Sequence of chain 1.I:
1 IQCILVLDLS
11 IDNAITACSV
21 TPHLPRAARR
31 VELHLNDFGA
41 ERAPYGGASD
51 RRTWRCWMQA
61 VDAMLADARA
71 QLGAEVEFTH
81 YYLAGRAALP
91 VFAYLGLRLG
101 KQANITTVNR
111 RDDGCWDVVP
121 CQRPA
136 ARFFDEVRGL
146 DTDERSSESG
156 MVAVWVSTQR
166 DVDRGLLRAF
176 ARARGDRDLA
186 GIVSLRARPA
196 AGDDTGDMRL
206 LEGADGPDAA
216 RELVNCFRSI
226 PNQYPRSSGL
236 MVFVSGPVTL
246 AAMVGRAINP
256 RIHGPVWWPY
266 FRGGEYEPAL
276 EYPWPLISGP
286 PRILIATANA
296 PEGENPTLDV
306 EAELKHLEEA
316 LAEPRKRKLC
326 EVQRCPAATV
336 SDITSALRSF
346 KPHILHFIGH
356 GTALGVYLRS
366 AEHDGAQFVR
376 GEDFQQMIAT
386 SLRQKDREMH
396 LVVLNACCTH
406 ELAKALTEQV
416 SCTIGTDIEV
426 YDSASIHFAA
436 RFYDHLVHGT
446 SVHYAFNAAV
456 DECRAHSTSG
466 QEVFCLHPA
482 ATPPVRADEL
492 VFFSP

Sequence of chain 1.B:
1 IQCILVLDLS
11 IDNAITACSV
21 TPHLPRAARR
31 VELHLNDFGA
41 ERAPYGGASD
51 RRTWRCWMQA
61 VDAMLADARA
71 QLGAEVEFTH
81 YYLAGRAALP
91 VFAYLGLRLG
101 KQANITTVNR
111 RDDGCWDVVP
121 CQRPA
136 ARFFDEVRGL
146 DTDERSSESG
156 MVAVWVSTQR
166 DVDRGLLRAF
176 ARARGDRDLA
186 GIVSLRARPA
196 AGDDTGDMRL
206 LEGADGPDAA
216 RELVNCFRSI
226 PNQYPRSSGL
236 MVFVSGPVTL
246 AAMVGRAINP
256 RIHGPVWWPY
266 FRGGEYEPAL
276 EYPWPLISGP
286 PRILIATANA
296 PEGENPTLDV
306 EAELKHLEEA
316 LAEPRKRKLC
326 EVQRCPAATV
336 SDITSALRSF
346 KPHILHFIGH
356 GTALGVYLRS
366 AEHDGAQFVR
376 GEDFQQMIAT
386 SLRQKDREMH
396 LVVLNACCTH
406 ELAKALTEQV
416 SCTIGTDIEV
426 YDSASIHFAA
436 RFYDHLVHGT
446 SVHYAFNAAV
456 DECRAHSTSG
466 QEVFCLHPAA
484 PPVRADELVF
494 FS

Binding-site contacts:
Ligand atom C5' contacts residue GLN164 of chain 1.B at 3.3 Å.
Ligand atom O3' contacts residue ARG223 of chain 1.I at 3.5 Å (salt-bridge).
Ligand atom C8 contacts residue ARG256 of chain 1.I at 3.0 Å.
Ligand atom C6 contacts residue GLN102 of chain 1.I at 3.1 Å.
Ligand atom N7 contacts residue SER240 of chain 1.B at 3.4 Å.
Ligand atom C4 contacts residue GLN102 of chain 1.I at 3.4 Å.
Ligand atom O4' contacts residue PRO242 of chain 1.B at 3.4 Å.
Ligand atom C6 contacts residue SER240 of chain 1.B at 3.5 Å.
Ligand atom C6 contacts residue ARG165 of chain 1.B at 3.3 Å.
Ligand atom N7 contacts residue TYR271 of chain 1.B at 3.0 Å (h-bond).
Ligand atom C8 contacts residue VAL239 of chain 1.B at 3.3 Å (hydrophobic).
Ligand atom N6 contacts residue TYR45 of chain 1.B at 3.2 Å.
Ligand atom O2' contacts residue LYS101 of chain 1.I at 3.3 Å.
Ligand atom C5 contacts residue SER240 of chain 1.B at 3.1 Å.
Ligand atom OP1 contacts residue ARG256 of chain 1.I at 2.7 Å (salt-bridge).
Ligand atom O3' contacts residue VAL243 of chain 1.B at 3.4 Å.
Ligand atom O3' contacts residue GLN164 of chain 1.B at 3.2 Å (h-bond).
Ligand atom C4' contacts residue ALA87 of chain 1.B at 3.3 Å (hydrophobic).
Ligand atom N7 contacts residue ARG256 of chain 1.I at 2.5 Å (salt-bridge).
Ligand atom C4 contacts residue SER240 of chain 1.B at 3.1 Å.
Ligand atom N1 contacts residue GLN102 of chain 1.I at 3.4 Å (h-bond).
Ligand atom OP2 contacts residue ASN109 of chain 1.B at 2.6 Å (h-bond).
Ligand atom C5 contacts residue GLN102 of chain 1.I at 3.0 Å.
Ligand atom O2' contacts residue ARG223 of chain 1.I at 2.9 Å (salt-bridge).
Ligand atom O4' contacts residue ALA87 of chain 1.B at 3.1 Å (h-bond).
Ligand atom N1 contacts residue ARG165 of chain 1.B at 2.6 Å (salt-bridge).
Ligand atom N6 contacts residue ARG165 of chain 1.B at 3.2 Å (salt-bridge).
Ligand atom N6 contacts residue LEU206 of chain 1.B at 3.5 Å (h-bond).
Ligand atom N6 contacts residue TRP160 of chain 1.B at 3.4 Å.
Ligand atom O2' contacts residue ARG86 of chain 1.B at 3.3 Å.
Ligand atom N6 contacts residue ASP117 of chain 1.B at 2.5 Å (salt-bridge).
Ligand atom N3 contacts residue SER240 of chain 1.B at 3.5 Å (h-bond).
Ligand atom N6 contacts residue TYR271 of chain 1.B at 3.3 Å (h-bond).
Ligand atom N3 contacts residue ARG86 of chain 1.B at 3.2 Å.
Ligand atom N1 contacts residue LEU206 of chain 1.B at 3.4 Å (h-bond).
Ligand atom OP1 contacts residue ASN254 of chain 1.I at 3.4 Å (h-bond).
Ligand atom O5' contacts residue ASN254 of chain 1.I at 3.2 Å (h-bond).
Ligand atom OP1 contacts residue GLN102 of chain 1.I at 3.2 Å (h-bond).
Ligand atom N3 contacts residue MET203 of chain 1.B at 3.5 Å (h-bond).
Ligand atom C5 contacts residue PHE266 of chain 1.B at 3.4 Å (hydrophobic).

This protein binds this small molecule.
Small molecule (SMILES): Nc1ncnc2c1ncn2[C@@H]1O[C@H](CO[P](=O)(O)O[C@H]2[C@@H](O)[C@H](n3cnc4c(N)ncnc43)O[C@@H]2CO[P](=O)(O)O[C@H]2[C@@H](O)[C@H](n3cnc4c(N)ncnc43)O[C@@H]2CO)[C@@H](O)[C@H]1O